Sequence of chain 2.I:
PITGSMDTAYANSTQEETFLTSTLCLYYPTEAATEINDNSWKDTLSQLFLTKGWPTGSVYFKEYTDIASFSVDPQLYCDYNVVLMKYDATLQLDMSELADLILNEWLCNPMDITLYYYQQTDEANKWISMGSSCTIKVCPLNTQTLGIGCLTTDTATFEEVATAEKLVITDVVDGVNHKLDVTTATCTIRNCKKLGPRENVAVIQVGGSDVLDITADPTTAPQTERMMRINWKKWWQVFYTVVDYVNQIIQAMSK

Binding-site contacts:
Ligand atom N2 contacts residue ASN12 of chain 2.I at 3.8 Å.
Ligand atom O7 contacts residue ASN12 of chain 2.I at 3.7 Å.
Ligand atom C5 contacts residue ASN12 of chain 2.I at 4.0 Å.
Ligand atom C7 contacts residue ASN12 of chain 2.I at 3.9 Å.
Ligand atom C1 contacts residue ASN12 of chain 2.I at 2.1 Å.
Ligand atom O5 contacts residue ASN12 of chain 2.I at 2.6 Å (h-bond).
Ligand atom C2 contacts residue ASN12 of chain 2.I at 3.2 Å.

A protein and the small-molecule ligand that binds it are described below.
Small molecule (SMILES): CC(=O)N[C@H]1[C@H](O[C@H]2[C@H](O)[C@@H](NC(C)=O)CO[C@@H]2CO)O[C@H](CO)[C@@H](O)[C@@H]1O